A protein and the small-molecule ligand that binds it are described below.
Small molecule (SMILES): C[C@H](NCc1ccc(C(=N)N)cc1O)C(=O)O

Binding-site contacts:
Ligand atom N1 contacts residue CYS202 of chain 1.A at 3.7 Å.
Ligand atom CB contacts residue HIS45 of chain 1.A at 3.4 Å.
Ligand atom N2 contacts residue ASP176 of chain 1.A at 3.0 Å (salt-bridge).
Ligand atom C5 contacts residue SER197 of chain 1.A at 3.6 Å.
Ligand atom O1 contacts residue GLN179 of chain 1.A at 3.6 Å.
Ligand atom N2 contacts residue SER177 of chain 1.A at 2.7 Å (h-bond).
Ligand atom C3 contacts residue FE1 of chain 1.B at 3.0 Å.
Ligand atom N1 contacts residue SER177 of chain 1.A at 3.1 Å (h-bond).
Ligand atom C7 contacts residue FE1 of chain 1.B at 3.1 Å.
Ligand atom C2 contacts residue GLY201 of chain 1.A at 3.8 Å.
Ligand atom C3 contacts residue GLY199 of chain 1.A at 3.3 Å.
Ligand atom N contacts residue SER197 of chain 1.A at 3.7 Å.
Ligand atom C4 contacts residue TRP198 of chain 1.A at 3.5 Å (hydrophobic).
Ligand atom C3 contacts residue GLN179 of chain 1.A at 3.5 Å.
Ligand atom C4 contacts residue FE1 of chain 1.B at 3.5 Å.
Ligand atom C3 contacts residue 1091 of chain 1.F at 3.6 Å.
Ligand atom OXT contacts residue 1091 of chain 1.F at 3.0 Å (h-bond).
Ligand atom N1 contacts residue ASP176 of chain 1.A at 2.8 Å (salt-bridge).
Ligand atom C1 contacts residue TRP198 of chain 1.A at 3.7 Å (hydrophobic).
Ligand atom C8 contacts residue ASP176 of chain 1.A at 3.5 Å.
Ligand atom C contacts residue 1091 of chain 1.F at 3.7 Å.
Ligand atom N contacts residue 1091 of chain 1.F at 3.1 Å (h-bond).
Ligand atom O1 contacts residue GLY199 of chain 1.A at 3.3 Å (h-bond).
Ligand atom C contacts residue FE1 of chain 1.B at 2.9 Å.
Ligand atom C8 contacts residue SER177 of chain 1.A at 3.2 Å.
Ligand atom CB contacts residue SER197 of chain 1.A at 3.4 Å.
Ligand atom OXT contacts residue FE1 of chain 1.B at 2.1 Å.
Ligand atom C7 contacts residue SER182 of chain 1.A at 3.6 Å.
Ligand atom C7 contacts residue SER197 of chain 1.A at 3.1 Å.
Ligand atom C2 contacts residue GLY199 of chain 1.A at 3.1 Å.
Ligand atom CA contacts residue FE1 of chain 1.B at 3.0 Å.
Ligand atom O1 contacts residue FE1 of chain 1.B at 1.9 Å.
Ligand atom C3 contacts residue TRP198 of chain 1.A at 3.5 Å (hydrophobic).
Ligand atom C2 contacts residue TRP198 of chain 1.A at 3.3 Å (hydrophobic).
Ligand atom N2 contacts residue GLY209 of chain 1.A at 3.7 Å.
Ligand atom C2 contacts residue GLN179 of chain 1.A at 3.7 Å.
Ligand atom C4 contacts residue SER197 of chain 1.A at 3.4 Å.
Ligand atom N1 contacts residue GLY201 of chain 1.A at 2.8 Å (h-bond).
Ligand atom N contacts residue FE1 of chain 1.B at 2.1 Å.
Ligand atom O1 contacts residue 1091 of chain 1.F at 2.8 Å (h-bond).

Sequence of chain 1.A:
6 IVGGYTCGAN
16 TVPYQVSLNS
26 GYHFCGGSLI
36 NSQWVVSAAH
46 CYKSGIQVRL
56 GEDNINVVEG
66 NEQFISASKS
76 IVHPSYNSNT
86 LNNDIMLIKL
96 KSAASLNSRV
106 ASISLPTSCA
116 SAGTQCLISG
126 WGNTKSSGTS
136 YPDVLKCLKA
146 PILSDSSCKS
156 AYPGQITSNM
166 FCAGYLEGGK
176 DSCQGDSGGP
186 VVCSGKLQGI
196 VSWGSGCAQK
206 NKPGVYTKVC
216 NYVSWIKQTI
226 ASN